A small-molecule ligand and the protein it binds are described below.
Small molecule (SMILES): OC[C@H]1O[C@H](O)[C@@H](O)[C@@H](O)[C@@H]1O

Binding-site contacts:
Ligand atom O2 contacts residue THR385 of chain 1.A at 3.6 Å.
Ligand atom O5 contacts residue THR385 of chain 1.A at 2.2 Å (h-bond).
Ligand atom C6 contacts residue MAN1 of chain 1.N at 4.1 Å.
Ligand atom C5 contacts residue MAN1 of chain 1.N at 3.9 Å.
Ligand atom O5 contacts residue MAN1 of chain 1.N at 2.9 Å (h-bond).
Ligand atom C2 contacts residue MAN1 of chain 1.S at 3.8 Å.
Ligand atom C1 contacts residue MAN1 of chain 1.N at 3.5 Å.
Ligand atom O2 contacts residue MAN1 of chain 1.S at 3.3 Å (h-bond).
Ligand atom C3 contacts residue THR386 of chain 1.A at 4.4 Å.
Ligand atom C1 contacts residue THR385 of chain 1.A at 1.4 Å.
Ligand atom O6 contacts residue THR385 of chain 1.A at 4.1 Å.
Ligand atom O6 contacts residue MAN1 of chain 1.N at 3.2 Å (h-bond).
Ligand atom C6 contacts residue THR385 of chain 1.A at 4.1 Å.
Ligand atom O4 contacts residue THR385 of chain 1.A at 4.3 Å.
Ligand atom O3 contacts residue THR385 of chain 1.A at 4.2 Å.
Ligand atom C4 contacts residue THR385 of chain 1.A at 3.4 Å.
Ligand atom C3 contacts residue THR385 of chain 1.A at 2.9 Å.
Ligand atom C1 contacts residue THR386 of chain 1.A at 3.8 Å.
Ligand atom C2 contacts residue THR386 of chain 1.A at 4.3 Å.
Ligand atom C5 contacts residue THR385 of chain 1.A at 2.7 Å.
Ligand atom C2 contacts residue THR385 of chain 1.A at 2.4 Å.

Sequence of chain 1.A:
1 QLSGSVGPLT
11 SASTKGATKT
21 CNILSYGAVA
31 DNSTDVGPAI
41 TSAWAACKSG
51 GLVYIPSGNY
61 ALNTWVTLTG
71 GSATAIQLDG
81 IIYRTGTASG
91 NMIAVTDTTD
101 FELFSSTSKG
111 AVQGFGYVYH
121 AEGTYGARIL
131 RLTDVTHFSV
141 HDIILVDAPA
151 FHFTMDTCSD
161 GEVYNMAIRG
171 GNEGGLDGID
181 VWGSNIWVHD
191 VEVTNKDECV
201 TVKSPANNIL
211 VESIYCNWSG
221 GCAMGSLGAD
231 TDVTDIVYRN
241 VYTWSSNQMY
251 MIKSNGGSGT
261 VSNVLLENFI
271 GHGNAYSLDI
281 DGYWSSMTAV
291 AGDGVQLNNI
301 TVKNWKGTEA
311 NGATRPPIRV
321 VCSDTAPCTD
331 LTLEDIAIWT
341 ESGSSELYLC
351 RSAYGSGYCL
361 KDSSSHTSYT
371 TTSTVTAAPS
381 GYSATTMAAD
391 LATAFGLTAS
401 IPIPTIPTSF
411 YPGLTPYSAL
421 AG